Sequence of chain 4.A:
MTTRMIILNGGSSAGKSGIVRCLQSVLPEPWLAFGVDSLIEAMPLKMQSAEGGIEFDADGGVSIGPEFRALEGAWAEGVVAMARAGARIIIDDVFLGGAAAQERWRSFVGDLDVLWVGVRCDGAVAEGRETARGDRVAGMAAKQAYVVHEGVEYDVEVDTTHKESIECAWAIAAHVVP

Binding-site contacts:
Ligand atom C11 contacts residue PRO30 of chain 2.A at 4.0 Å (hydrophobic).
Ligand atom O9B contacts residue PRO30 of chain 2.A at 3.1 Å.
Ligand atom C7 contacts residue GLU51 of chain 4.A at 3.7 Å.
Ligand atom C10 contacts residue GLU29 of chain 2.A at 4.4 Å.
Ligand atom C10 contacts residue LYS46 of chain 4.A at 4.0 Å.
Ligand atom CL1 contacts residue LYS46 of chain 4.A at 3.5 Å.
Ligand atom C9 contacts residue MET47 of chain 4.A at 4.3 Å (hydrophobic).
Ligand atom O9A contacts residue LYS46 of chain 4.A at 4.2 Å.
Ligand atom C1 contacts residue SO41 of chain 4.B at 3.5 Å.
Ligand atom C7 contacts residue ALA50 of chain 4.A at 3.3 Å (hydrophobic).
Ligand atom C6 contacts residue PRO28 of chain 2.A at 4.3 Å (hydrophobic).
Ligand atom O9A contacts residue MET47 of chain 4.A at 2.8 Å.
Ligand atom CL1 contacts residue ALA50 of chain 4.A at 4.1 Å.
Ligand atom C11 contacts residue GLU67 of chain 4.A at 4.4 Å.
Ligand atom C6 contacts residue GLU67 of chain 4.A at 4.3 Å.
Ligand atom O9A contacts residue PRO44 of chain 4.A at 4.0 Å.
Ligand atom C4 contacts residue SO41 of chain 4.B at 3.2 Å.
Ligand atom N9 contacts residue PRO44 of chain 4.A at 4.1 Å.
Ligand atom CL1 contacts residue SO41 of chain 4.B at 4.3 Å.
Ligand atom C10 contacts residue PRO30 of chain 2.A at 3.6 Å (hydrophobic).
Ligand atom O9A contacts residue PRO30 of chain 2.A at 3.8 Å.
Ligand atom O9B contacts residue PRO44 of chain 4.A at 3.4 Å.
Ligand atom C8 contacts residue ALA50 of chain 4.A at 3.1 Å (hydrophobic).
Ligand atom O5 contacts residue GLU67 of chain 4.A at 3.7 Å.
Ligand atom O2 contacts residue LYS46 of chain 4.A at 4.1 Å.
Ligand atom C9 contacts residue PRO30 of chain 2.A at 4.1 Å (hydrophobic).
Ligand atom C10 contacts residue PRO28 of chain 2.A at 3.8 Å (hydrophobic).
Ligand atom CL1 contacts residue SER49 of chain 4.A at 4.3 Å.
Ligand atom C8 contacts residue MET47 of chain 4.A at 4.2 Å (hydrophobic).
Ligand atom C11 contacts residue PRO28 of chain 2.A at 3.3 Å (hydrophobic).
Ligand atom C3 contacts residue SO41 of chain 4.B at 3.5 Å.
Ligand atom C7 contacts residue SO41 of chain 4.B at 4.1 Å.
Ligand atom N9 contacts residue LYS46 of chain 4.A at 3.9 Å.
Ligand atom N9 contacts residue PRO30 of chain 2.A at 3.4 Å.
Ligand atom O9B contacts residue LYS46 of chain 4.A at 3.3 Å.
Ligand atom O4 contacts residue SO41 of chain 4.B at 3.0 Å (h-bond).
Ligand atom N2 contacts residue SO41 of chain 4.B at 3.0 Å (h-bond).
Ligand atom N9 contacts residue MET47 of chain 4.A at 3.9 Å.
Ligand atom C2 contacts residue SO41 of chain 4.B at 3.8 Å.
Ligand atom C9 contacts residue LYS46 of chain 4.A at 4.3 Å.

The small molecule below binds the protein below.
Small molecule (SMILES): O=C(N[C@H](CO)[C@H](O)c1ccc([N+](=O)[O-])cc1)C(Cl)Cl

Sequence of chain 2.A:
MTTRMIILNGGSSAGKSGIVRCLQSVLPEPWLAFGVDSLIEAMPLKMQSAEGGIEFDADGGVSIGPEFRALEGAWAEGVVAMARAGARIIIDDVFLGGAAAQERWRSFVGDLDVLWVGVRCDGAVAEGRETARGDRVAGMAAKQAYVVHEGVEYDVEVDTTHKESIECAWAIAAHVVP